Binding-site contacts:
Ligand atom C5 contacts residue ASN69 of chain 54.D at 3.7 Å.
Ligand atom C7 contacts residue SER70 of chain 54.D at 4.4 Å.
Ligand atom O6 contacts residue NAG1 of chain 54.X at 3.0 Å.
Ligand atom O3 contacts residue VAL31 of chain 54.D at 3.6 Å.
Ligand atom C4 contacts residue NAG1 of chain 54.X at 3.2 Å.
Ligand atom C8 contacts residue ARG57 of chain 54.D at 4.2 Å.
Ligand atom C5 contacts residue MET33 of chain 54.D at 3.7 Å (hydrophobic).
Ligand atom O4 contacts residue VAL31 of chain 54.D at 3.3 Å.
Ligand atom C6 contacts residue LEU24 of chain 54.D at 4.5 Å (hydrophobic).
Ligand atom C1 contacts residue VAL31 of chain 54.D at 4.3 Å (hydrophobic).
Ligand atom O3 contacts residue NAG1 of chain 54.X at 2.6 Å (h-bond).
Ligand atom C6 contacts residue NAG1 of chain 54.X at 4.3 Å.
Ligand atom O1 contacts residue ASN69 of chain 54.D at 2.1 Å (h-bond).
Ligand atom C2 contacts residue VAL31 of chain 54.D at 4.0 Å (hydrophobic).
Ligand atom C3 contacts residue VAL31 of chain 54.D at 3.0 Å (hydrophobic).
Ligand atom C5 contacts residue NAG1 of chain 54.X at 4.4 Å.
Ligand atom C1 contacts residue ASN69 of chain 54.D at 2.7 Å.
Ligand atom C4 contacts residue VAL31 of chain 54.D at 3.8 Å (hydrophobic).
Ligand atom C3 contacts residue NAG1 of chain 54.X at 3.7 Å.
Ligand atom C6 contacts residue ASN69 of chain 54.D at 4.4 Å.
Ligand atom C2 contacts residue ASN69 of chain 54.D at 4.2 Å.
Ligand atom O5 contacts residue MET33 of chain 54.D at 4.2 Å.
Ligand atom O1 contacts residue VAL31 of chain 54.D at 3.4 Å (h-bond).
Ligand atom O1 contacts residue SER70 of chain 54.D at 4.2 Å.
Ligand atom O7 contacts residue ASN69 of chain 54.D at 3.8 Å.
Ligand atom N2 contacts residue ASN69 of chain 54.D at 4.3 Å.
Ligand atom N2 contacts residue VAL31 of chain 54.D at 4.0 Å.
Ligand atom O5 contacts residue ASN69 of chain 54.D at 2.8 Å (h-bond).
Ligand atom C5 contacts residue VAL31 of chain 54.D at 4.2 Å (hydrophobic).
Ligand atom C8 contacts residue ASN69 of chain 54.D at 3.4 Å.
Ligand atom O1 contacts residue MET33 of chain 54.D at 3.9 Å.
Ligand atom C8 contacts residue SER70 of chain 54.D at 3.7 Å.
Ligand atom C7 contacts residue ASN69 of chain 54.D at 3.8 Å.
Ligand atom O4 contacts residue NAG1 of chain 54.X at 3.0 Å.
Ligand atom C6 contacts residue MET33 of chain 54.D at 3.5 Å (hydrophobic).

Sequence of chain 54.D:
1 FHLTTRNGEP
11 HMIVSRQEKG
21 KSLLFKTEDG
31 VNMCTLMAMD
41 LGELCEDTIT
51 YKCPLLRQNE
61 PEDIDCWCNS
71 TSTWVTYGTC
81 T

A small-molecule ligand and the protein it binds are described below.
Small molecule (SMILES): CC(=O)N[C@@H]1[C@@H](O)[C@H](O)[C@@H](CO)O[C@H]1O